Sequence of chain 1.A:
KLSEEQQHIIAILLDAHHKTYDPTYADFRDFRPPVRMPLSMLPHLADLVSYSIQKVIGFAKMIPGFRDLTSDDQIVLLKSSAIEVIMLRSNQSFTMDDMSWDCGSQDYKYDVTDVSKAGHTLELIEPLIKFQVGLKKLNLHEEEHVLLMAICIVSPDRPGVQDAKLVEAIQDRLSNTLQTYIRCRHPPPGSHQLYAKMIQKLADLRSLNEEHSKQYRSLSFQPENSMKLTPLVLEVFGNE

This protein binds this small molecule.
Small molecule (SMILES): C=C1[C@H](O)CC(=C/C=C2\CCC[C@]3(C)[C@@H](C#CC#C[C@@H](O)C45CC6CC(CC(C6)C4)C5)CC[C@@H]23)C[C@H]1O

Binding-site contacts:
Ligand atom C32 contacts residue LEU258 of chain 1.A at 3.8 Å (hydrophobic).
Ligand atom C03 contacts residue SER122 of chain 1.A at 3.8 Å.
Ligand atom C06 contacts residue SER119 of chain 1.A at 3.8 Å.
Ligand atom C07 contacts residue TRP130 of chain 1.A at 3.9 Å (hydrophobic).
Ligand atom C03 contacts residue TYR38 of chain 1.A at 3.5 Å (hydrophobic).
Ligand atom C35 contacts residue ALA75 of chain 1.A at 3.6 Å (hydrophobic).
Ligand atom C36 contacts residue LEU258 of chain 1.A at 3.6 Å (hydrophobic).
Ligand atom C12 contacts residue VAL144 of chain 1.A at 3.7 Å (hydrophobic).
Ligand atom C08 contacts residue TRP130 of chain 1.A at 3.7 Å (hydrophobic).
Ligand atom O01 contacts residue ARG118 of chain 1.A at 3.0 Å (salt-bridge).
Ligand atom C25 contacts residue HIS241 of chain 1.A at 3.5 Å.
Ligand atom C15 contacts residue SER119 of chain 1.A at 3.6 Å.
Ligand atom C09 contacts residue TRP130 of chain 1.A at 3.4 Å (hydrophobic).
Ligand atom C36 contacts residue ALA75 of chain 1.A at 3.9 Å (hydrophobic).
Ligand atom C11 contacts residue LEU74 of chain 1.A at 3.6 Å (hydrophobic).
Ligand atom C34 contacts residue HIS149 of chain 1.A at 3.8 Å.
Ligand atom O02 contacts residue TYR38 of chain 1.A at 2.8 Å (h-bond).
Ligand atom O03 contacts residue HIS149 of chain 1.A at 2.9 Å (h-bond).
Ligand atom C31 contacts residue LEU258 of chain 1.A at 3.5 Å (hydrophobic).
Ligand atom C33 contacts residue ALA147 of chain 1.A at 3.6 Å (hydrophobic).
Ligand atom C37 contacts residue VAL78 of chain 1.A at 3.5 Å (hydrophobic).
Ligand atom C14 contacts residue TRP130 of chain 1.A at 3.7 Å (hydrophobic).
Ligand atom C17 contacts residue LEU157 of chain 1.A at 3.8 Å (hydrophobic).
Ligand atom C25 contacts residue HIS149 of chain 1.A at 3.7 Å.
Ligand atom C28 contacts residue ARG118 of chain 1.A at 3.4 Å.
Ligand atom O02 contacts residue SER122 of chain 1.A at 3.0 Å (h-bond).
Ligand atom C30 contacts residue TYR245 of chain 1.A at 3.6 Å (hydrophobic).
Ligand atom C35 contacts residue VAL78 of chain 1.A at 3.9 Å (hydrophobic).
Ligand atom C23 contacts residue HIS149 of chain 1.A at 3.8 Å.
Ligand atom C24 contacts residue HIS149 of chain 1.A at 3.5 Å.
Ligand atom C04 contacts residue CYS132 of chain 1.A at 3.5 Å (hydrophobic).
Ligand atom C09 contacts residue TYR139 of chain 1.A at 3.8 Å (hydrophobic).
Ligand atom C07 contacts residue SER119 of chain 1.A at 3.5 Å.
Ligand atom O03 contacts residue HIS241 of chain 1.A at 2.9 Å (h-bond).
Ligand atom O02 contacts residue SER119 of chain 1.A at 3.6 Å.
Ligand atom C04 contacts residue SER122 of chain 1.A at 3.6 Å.
Ligand atom C11 contacts residue TYR139 of chain 1.A at 3.7 Å (hydrophobic).
Ligand atom C16 contacts residue MET116 of chain 1.A at 3.9 Å (hydrophobic).
Ligand atom O01 contacts residue SER81 of chain 1.A at 3.0 Å (h-bond).
Ligand atom C16 contacts residue LEU157 of chain 1.A at 3.8 Å (hydrophobic).